The small molecule below binds the protein below.
Small molecule (SMILES): Nc1nc(=O)c2ncn([C@@H]3O[C@H](CO[P](=O)(O)O[C@H]4[C@@H](O)[C@H](n5ccc(=O)[nH]c5=O)O[C@@H]4CO[P](=O)(O)O[C@H]4[C@@H](O)[C@H](n5ccc(=O)[nH]c5=O)O[C@@H]4COP(=O)=O)[C@@H](O[P](=O)(O)OC[C@H]4O[C@@H](n5ccc(=O)[nH]c5=O)[C@H](O)[C@@H]4O[P](=O)(O)OC[C@H]4O[C@@H](n5cnc6c(N)ncnc65)[C@H](O)[C@@H]4O[P](=O)(O)OC[C@H]4O[C@@H](n5ccc(=O)[nH]c5=O)[C@H](O)[C@@H]4O[P](=O)(O)OC[C@H]4O[C@@H](n5cnc6c(N)ncnc65)[C@H](O)[C@@H]4O[P](=O)(O)OC[C@H]4O[C@@H](n5ccc(=O)[nH]c5=O)[C@H](O)[C@@H]4O)[C@H]3O)c2[nH]1

Sequence of chain 1.E:
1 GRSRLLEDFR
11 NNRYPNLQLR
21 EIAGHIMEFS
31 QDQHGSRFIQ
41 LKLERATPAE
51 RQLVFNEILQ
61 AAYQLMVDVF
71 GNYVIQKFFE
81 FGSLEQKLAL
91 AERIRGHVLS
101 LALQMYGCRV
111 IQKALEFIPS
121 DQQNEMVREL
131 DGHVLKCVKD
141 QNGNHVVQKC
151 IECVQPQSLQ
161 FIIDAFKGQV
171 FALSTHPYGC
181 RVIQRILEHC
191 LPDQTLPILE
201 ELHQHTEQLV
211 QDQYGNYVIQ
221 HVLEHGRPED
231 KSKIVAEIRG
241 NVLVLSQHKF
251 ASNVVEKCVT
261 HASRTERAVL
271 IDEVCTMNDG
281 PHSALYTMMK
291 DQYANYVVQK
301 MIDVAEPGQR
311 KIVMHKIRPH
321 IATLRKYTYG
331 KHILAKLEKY

Binding-site contacts:
Ligand atom C5 contacts residue U4 of chain 1.C at 0.1 Å.
Ligand atom C4 contacts residue U2 of chain 1.C at 0.1 Å.
Ligand atom N3 contacts residue G3 of chain 1.C at 0.0 Å (h-bond).
Ligand atom N1 contacts residue G3 of chain 1.C at 0.1 Å (h-bond).
Ligand atom O2 contacts residue U1 of chain 1.C at 0.0 Å (h-bond).
Ligand atom C2 contacts residue U1 of chain 1.C at 0.1 Å.
Ligand atom C3' contacts residue U2 of chain 1.C at 0.1 Å.
Ligand atom O3' contacts residue U2 of chain 1.C at 0.0 Å (h-bond).
Ligand atom O4' contacts residue U4 of chain 1.C at 0.1 Å (h-bond).
Ligand atom N1 contacts residue U1 of chain 1.C at 0.1 Å (h-bond).
Ligand atom C4' contacts residue C6 of chain 1.C at 0.0 Å.
Ligand atom C4' contacts residue G8 of chain 1.C at 0.1 Å.
Ligand atom C1' contacts residue U4 of chain 1.C at 0.1 Å.
Ligand atom P contacts residue G3 of chain 1.C at 0.1 Å.
Ligand atom OP2 contacts residue G3 of chain 1.C at 0.1 Å (h-bond).
Ligand atom C2 contacts residue U2 of chain 1.C at 0.1 Å.
Ligand atom N1 contacts residue U2 of chain 1.C at 0.0 Å (h-bond).
Ligand atom C4 contacts residue G3 of chain 1.C at 0.0 Å.
Ligand atom N7 contacts residue A7 of chain 1.C at 0.1 Å (h-bond).
Ligand atom O4' contacts residue C6 of chain 1.C at 0.1 Å (h-bond).
Ligand atom C2 contacts residue U4 of chain 1.C at 0.1 Å.
Ligand atom N2 contacts residue G3 of chain 1.C at 0.0 Å (h-bond).
Ligand atom C5 contacts residue U2 of chain 1.C at 0.1 Å.
Ligand atom C5 contacts residue G3 of chain 1.C at 0.1 Å.
Ligand atom C6 contacts residue U4 of chain 1.C at 0.1 Å.
Ligand atom C8 contacts residue A7 of chain 1.C at 0.0 Å.
Ligand atom N1 contacts residue U4 of chain 1.C at 0.0 Å (h-bond).
Ligand atom C2' contacts residue C6 of chain 1.C at 0.1 Å.
Ligand atom C2 contacts residue G3 of chain 1.C at 0.0 Å.
Ligand atom C5' contacts residue C6 of chain 1.C at 0.1 Å.
Ligand atom O4' contacts residue G3 of chain 1.C at 0.1 Å (h-bond).
Ligand atom O3' contacts residue C6 of chain 1.C at 0.1 Å (h-bond).
Ligand atom C5 contacts residue A7 of chain 1.C at 0.1 Å.
Ligand atom N3 contacts residue U2 of chain 1.C at 0.1 Å (h-bond).
Ligand atom C6 contacts residue U2 of chain 1.C at 0.1 Å.
Ligand atom C5' contacts residue A7 of chain 1.C at 0.1 Å.
Ligand atom N9 contacts residue G3 of chain 1.C at 0.1 Å (h-bond).
Ligand atom C3' contacts residue C6 of chain 1.C at 0.1 Å.
Ligand atom O2' contacts residue C6 of chain 1.C at 0.1 Å (h-bond).
Ligand atom O5' contacts residue U1 of chain 1.C at 0.1 Å (h-bond).